Sequence of chain 1.A:
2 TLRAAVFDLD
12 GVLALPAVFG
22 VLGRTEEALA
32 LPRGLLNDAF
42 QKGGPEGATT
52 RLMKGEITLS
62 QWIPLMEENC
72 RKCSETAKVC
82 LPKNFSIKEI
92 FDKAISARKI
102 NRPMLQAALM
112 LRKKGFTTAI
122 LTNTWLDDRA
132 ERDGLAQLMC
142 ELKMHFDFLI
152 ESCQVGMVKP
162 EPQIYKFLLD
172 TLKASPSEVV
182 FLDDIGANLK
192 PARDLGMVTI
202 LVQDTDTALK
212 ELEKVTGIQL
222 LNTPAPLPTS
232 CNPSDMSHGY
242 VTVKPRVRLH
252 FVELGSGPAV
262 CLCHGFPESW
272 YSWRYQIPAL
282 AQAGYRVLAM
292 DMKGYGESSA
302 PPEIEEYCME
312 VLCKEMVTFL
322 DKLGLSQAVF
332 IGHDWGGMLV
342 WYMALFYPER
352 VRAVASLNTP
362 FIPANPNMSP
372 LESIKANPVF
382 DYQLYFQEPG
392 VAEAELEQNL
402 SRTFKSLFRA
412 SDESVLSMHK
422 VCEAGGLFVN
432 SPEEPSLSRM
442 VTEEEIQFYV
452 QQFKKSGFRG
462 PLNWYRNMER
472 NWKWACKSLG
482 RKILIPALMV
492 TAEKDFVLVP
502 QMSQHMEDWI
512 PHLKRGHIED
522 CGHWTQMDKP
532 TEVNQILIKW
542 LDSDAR

This protein binds this small molecule.
Small molecule (SMILES): O=C(O)Cn1cc(Br)c(C2CC2)n1

Binding-site contacts:
Ligand atom N3 contacts residue HIS524 of chain 1.A at 3.8 Å.
Ligand atom C6 contacts residue HIS524 of chain 1.A at 4.1 Å.
Ligand atom C8 contacts residue TYR383 of chain 1.A at 3.7 Å (hydrophobic).
Ligand atom O13 contacts residue PHE497 of chain 1.A at 3.9 Å.
Ligand atom C4 contacts residue TRP525 of chain 1.A at 4.3 Å (hydrophobic).
Ligand atom C1 contacts residue HIS524 of chain 1.A at 4.2 Å.
Ligand atom C5 contacts residue TRP525 of chain 1.A at 4.0 Å (hydrophobic).
Ligand atom C10 contacts residue PHE497 of chain 1.A at 4.2 Å (hydrophobic).
Ligand atom C9 contacts residue ASP335 of chain 1.A at 3.0 Å.
Ligand atom C8 contacts residue ASP335 of chain 1.A at 3.5 Å.
Ligand atom O12 contacts residue ASP496 of chain 1.A at 2.9 Å (salt-bridge).
Ligand atom BR1 contacts residue LEU408 of chain 1.A at 4.3 Å.
Ligand atom C10 contacts residue VAL498 of chain 1.A at 4.2 Å (hydrophobic).
Ligand atom O13 contacts residue ASP496 of chain 1.A at 3.8 Å.
Ligand atom N3 contacts residue VAL498 of chain 1.A at 3.8 Å.
Ligand atom O12 contacts residue PHE497 of chain 1.A at 3.8 Å.
Ligand atom N2 contacts residue HIS524 of chain 1.A at 4.2 Å.
Ligand atom C9 contacts residue HIS524 of chain 1.A at 3.2 Å.
Ligand atom O13 contacts residue LYS495 of chain 1.A at 4.2 Å.
Ligand atom C8 contacts residue VAL498 of chain 1.A at 3.9 Å (hydrophobic).
Ligand atom C6 contacts residue ASP335 of chain 1.A at 4.4 Å.
Ligand atom C9 contacts residue TYR383 of chain 1.A at 3.5 Å (hydrophobic).
Ligand atom N2 contacts residue MET419 of chain 1.A at 4.5 Å.
Ligand atom BR1 contacts residue TYR383 of chain 1.A at 4.4 Å.
Ligand atom O12 contacts residue HIS524 of chain 1.A at 3.7 Å.
Ligand atom C8 contacts residue HIS524 of chain 1.A at 3.0 Å.
Ligand atom C1 contacts residue VAL498 of chain 1.A at 4.3 Å (hydrophobic).
Ligand atom O12 contacts residue VAL498 of chain 1.A at 3.2 Å.
Ligand atom C6 contacts residue VAL498 of chain 1.A at 4.2 Å (hydrophobic).
Ligand atom C10 contacts residue ASP496 of chain 1.A at 3.7 Å.
Ligand atom C5 contacts residue MET419 of chain 1.A at 4.0 Å (hydrophobic).
Ligand atom C6 contacts residue TYR383 of chain 1.A at 3.3 Å (hydrophobic).
Ligand atom C4 contacts residue MET419 of chain 1.A at 4.1 Å (hydrophobic).
Ligand atom C8 contacts residue LEU499 of chain 1.A at 4.4 Å (hydrophobic).
Ligand atom C10 contacts residue HIS524 of chain 1.A at 3.4 Å.
Ligand atom O13 contacts residue HIS524 of chain 1.A at 3.3 Å.
Ligand atom C7 contacts residue HIS524 of chain 1.A at 4.0 Å.